Binding-site contacts:
Ligand atom C2 contacts residue LEU214 of chain 1.B at 4.4 Å (hydrophobic).
Ligand atom C5 contacts residue TYR218 of chain 1.B at 4.4 Å (hydrophobic).
Ligand atom O6 contacts residue GLU215 of chain 1.B at 2.8 Å (salt-bridge).
Ligand atom C7 contacts residue ASN120 of chain 1.A at 3.2 Å.
Ligand atom O3 contacts residue LEU214 of chain 1.B at 4.2 Å.
Ligand atom C1 contacts residue SER122 of chain 1.A at 4.5 Å.
Ligand atom N2 contacts residue ASN120 of chain 1.A at 2.9 Å (h-bond).
Ligand atom C3 contacts residue ASN120 of chain 1.A at 3.8 Å.
Ligand atom C1 contacts residue TYR123 of chain 1.A at 3.9 Å (hydrophobic).
Ligand atom O5 contacts residue ASN120 of chain 1.A at 2.3 Å (h-bond).
Ligand atom C1 contacts residue GLU116 of chain 1.A at 3.6 Å.
Ligand atom C5 contacts residue PHE196 of chain 1.A at 4.1 Å (hydrophobic).
Ligand atom O5 contacts residue TYR123 of chain 1.A at 3.3 Å.
Ligand atom C1 contacts residue ASN120 of chain 1.A at 1.4 Å.
Ligand atom C5 contacts residue LEU214 of chain 1.B at 4.0 Å (hydrophobic).
Ligand atom C8 contacts residue MET192 of chain 1.A at 3.4 Å (hydrophobic).
Ligand atom C6 contacts residue LEU214 of chain 1.B at 3.7 Å (hydrophobic).
Ligand atom O7 contacts residue GLU116 of chain 1.A at 4.4 Å.
Ligand atom C6 contacts residue TYR123 of chain 1.A at 3.1 Å (hydrophobic).
Ligand atom O6 contacts residue GLU116 of chain 1.A at 4.1 Å.
Ligand atom C4 contacts residue ASN120 of chain 1.A at 4.1 Å.
Ligand atom O5 contacts residue LEU214 of chain 1.B at 3.6 Å.
Ligand atom C5 contacts residue TYR123 of chain 1.A at 3.9 Å (hydrophobic).
Ligand atom C8 contacts residue ASN120 of chain 1.A at 4.4 Å.
Ligand atom O7 contacts residue LEU214 of chain 1.B at 4.2 Å.
Ligand atom C6 contacts residue GLU215 of chain 1.B at 4.0 Å.
Ligand atom C6 contacts residue TYR218 of chain 1.B at 4.2 Å (hydrophobic).
Ligand atom C4 contacts residue LEU214 of chain 1.B at 4.0 Å (hydrophobic).
Ligand atom C6 contacts residue PHE196 of chain 1.A at 3.9 Å (hydrophobic).
Ligand atom C5 contacts residue ASN120 of chain 1.A at 3.6 Å.
Ligand atom O5 contacts residue GLU116 of chain 1.A at 3.2 Å (salt-bridge).
Ligand atom O3 contacts residue GLU215 of chain 1.B at 4.0 Å.
Ligand atom O7 contacts residue ASN120 of chain 1.A at 3.1 Å (h-bond).
Ligand atom C2 contacts residue GLU116 of chain 1.A at 4.2 Å.
Ligand atom O6 contacts residue LEU214 of chain 1.B at 4.0 Å.
Ligand atom O6 contacts residue TYR123 of chain 1.A at 3.0 Å (h-bond).
Ligand atom C2 contacts residue ASN120 of chain 1.A at 2.4 Å.
Ligand atom C3 contacts residue LEU214 of chain 1.B at 4.4 Å (hydrophobic).

The protein below binds the small molecule below.
Small molecule (SMILES): CC(=O)N[C@H]1[C@H](O[C@H]2[C@H](O)[C@@H](NC(C)=O)CO[C@@H]2CO)O[C@H](CO)[C@@H](O)[C@@H]1O

Sequence of chain 1.A:
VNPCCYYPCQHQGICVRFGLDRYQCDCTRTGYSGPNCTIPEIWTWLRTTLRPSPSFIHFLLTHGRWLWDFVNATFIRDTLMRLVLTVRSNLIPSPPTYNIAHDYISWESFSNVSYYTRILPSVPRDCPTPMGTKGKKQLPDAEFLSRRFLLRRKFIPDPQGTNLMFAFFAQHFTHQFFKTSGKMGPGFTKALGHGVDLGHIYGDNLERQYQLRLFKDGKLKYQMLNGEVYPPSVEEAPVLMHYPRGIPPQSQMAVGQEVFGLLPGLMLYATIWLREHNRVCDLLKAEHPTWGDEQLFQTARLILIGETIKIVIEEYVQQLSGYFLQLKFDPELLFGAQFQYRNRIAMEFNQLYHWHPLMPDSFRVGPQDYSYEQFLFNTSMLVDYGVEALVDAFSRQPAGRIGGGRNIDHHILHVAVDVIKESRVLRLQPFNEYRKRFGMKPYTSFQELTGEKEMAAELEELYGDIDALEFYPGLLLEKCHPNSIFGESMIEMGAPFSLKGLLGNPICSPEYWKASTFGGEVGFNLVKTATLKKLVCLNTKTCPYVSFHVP

Sequence of chain 1.B:
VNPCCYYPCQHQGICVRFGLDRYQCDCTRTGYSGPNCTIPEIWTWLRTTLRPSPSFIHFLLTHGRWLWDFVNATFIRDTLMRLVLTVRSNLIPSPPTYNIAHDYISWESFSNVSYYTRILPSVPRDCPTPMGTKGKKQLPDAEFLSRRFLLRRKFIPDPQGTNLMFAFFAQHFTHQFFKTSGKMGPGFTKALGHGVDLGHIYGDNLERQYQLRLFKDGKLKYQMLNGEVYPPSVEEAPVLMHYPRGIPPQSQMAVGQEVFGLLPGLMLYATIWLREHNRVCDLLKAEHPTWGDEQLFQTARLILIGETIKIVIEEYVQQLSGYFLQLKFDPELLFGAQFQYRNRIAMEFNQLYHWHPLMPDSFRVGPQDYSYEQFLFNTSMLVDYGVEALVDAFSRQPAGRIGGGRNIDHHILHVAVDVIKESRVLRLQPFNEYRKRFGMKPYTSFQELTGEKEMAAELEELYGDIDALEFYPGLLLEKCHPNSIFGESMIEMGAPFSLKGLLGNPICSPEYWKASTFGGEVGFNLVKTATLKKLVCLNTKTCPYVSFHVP